This protein binds this small molecule.
Small molecule (SMILES): CC(=O)N[C@H]1[C@H](O[C@H]2[C@H](O)[C@@H](NC(C)=O)CO[C@@H]2CO)O[C@H](CO)[C@@H](O)[C@@H]1O

Sequence of chain 1.A:
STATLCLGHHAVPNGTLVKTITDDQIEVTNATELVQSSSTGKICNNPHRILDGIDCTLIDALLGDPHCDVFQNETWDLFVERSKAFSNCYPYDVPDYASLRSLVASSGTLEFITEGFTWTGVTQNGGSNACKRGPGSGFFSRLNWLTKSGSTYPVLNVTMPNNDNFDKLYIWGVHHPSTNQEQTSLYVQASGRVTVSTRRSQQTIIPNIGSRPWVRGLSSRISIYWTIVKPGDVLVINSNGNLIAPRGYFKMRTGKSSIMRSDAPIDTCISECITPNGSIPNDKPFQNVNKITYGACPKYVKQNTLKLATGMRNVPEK

Binding-site contacts:
Ligand atom O5 contacts residue THR334 of chain 1.A at 4.3 Å.
Ligand atom C4 contacts residue ASN54 of chain 1.A at 4.3 Å.
Ligand atom C7 contacts residue ASN54 of chain 1.A at 3.4 Å.
Ligand atom C1 contacts residue ASN54 of chain 1.A at 1.4 Å.
Ligand atom C3 contacts residue ASN54 of chain 1.A at 3.8 Å.
Ligand atom C5 contacts residue ASN54 of chain 1.A at 3.7 Å.
Ligand atom C1 contacts residue THR334 of chain 1.A at 4.4 Å.
Ligand atom C2 contacts residue ASN54 of chain 1.A at 2.5 Å.
Ligand atom O5 contacts residue ASN54 of chain 1.A at 2.4 Å (h-bond).
Ligand atom N2 contacts residue ASN54 of chain 1.A at 2.8 Å (h-bond).
Ligand atom O7 contacts residue ASN54 of chain 1.A at 3.7 Å.
Ligand atom C8 contacts residue ASN54 of chain 1.A at 4.4 Å.